Sequence of chain 3.A:
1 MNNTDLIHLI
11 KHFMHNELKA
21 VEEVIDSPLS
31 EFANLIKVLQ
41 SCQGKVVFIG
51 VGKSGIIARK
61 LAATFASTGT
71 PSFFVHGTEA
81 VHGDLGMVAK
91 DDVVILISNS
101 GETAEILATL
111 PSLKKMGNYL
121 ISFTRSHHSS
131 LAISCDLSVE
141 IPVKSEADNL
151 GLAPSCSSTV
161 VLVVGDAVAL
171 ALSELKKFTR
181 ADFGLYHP

A protein and the small-molecule ligand that binds it are described below.
Small molecule (SMILES): O=P(O)(O)OC[C@@H](O)[C@@H](O)[C@H](O)CO

Sequence of chain 4.A:
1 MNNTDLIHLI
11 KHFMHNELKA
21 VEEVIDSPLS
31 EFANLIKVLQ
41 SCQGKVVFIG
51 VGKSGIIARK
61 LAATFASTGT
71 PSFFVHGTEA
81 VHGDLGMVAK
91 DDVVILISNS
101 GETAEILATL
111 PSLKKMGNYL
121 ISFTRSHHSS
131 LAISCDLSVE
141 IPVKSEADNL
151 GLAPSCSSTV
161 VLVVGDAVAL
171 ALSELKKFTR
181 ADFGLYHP

Sequence of chain 2.A:
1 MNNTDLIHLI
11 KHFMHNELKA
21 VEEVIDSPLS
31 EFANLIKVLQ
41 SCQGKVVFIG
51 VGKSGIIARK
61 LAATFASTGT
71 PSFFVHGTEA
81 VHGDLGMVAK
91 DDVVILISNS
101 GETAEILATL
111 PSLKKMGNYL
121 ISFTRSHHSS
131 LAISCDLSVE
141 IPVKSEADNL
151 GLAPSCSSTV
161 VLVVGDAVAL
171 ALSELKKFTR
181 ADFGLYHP

Binding-site contacts:
Ligand atom O3 contacts residue LYS53 of chain 3.A at 3.0 Å (salt-bridge).
Ligand atom P contacts residue SER100 of chain 3.A at 4.2 Å.
Ligand atom O4 contacts residue HIS82 of chain 4.A at 2.7 Å (h-bond).
Ligand atom C5 contacts residue THR103 of chain 3.A at 4.1 Å.
Ligand atom O1 contacts residue HIS187 of chain 2.A at 4.2 Å.
Ligand atom O3 contacts residue SER54 of chain 3.A at 3.4 Å (h-bond).
Ligand atom C1 contacts residue HIS187 of chain 2.A at 4.0 Å.
Ligand atom C4 contacts residue GLY52 of chain 3.A at 4.1 Å.
Ligand atom C4 contacts residue HIS82 of chain 4.A at 3.3 Å.
Ligand atom C1 contacts residue HIS82 of chain 4.A at 3.6 Å.
Ligand atom C2 contacts residue HIS82 of chain 4.A at 3.8 Å.
Ligand atom O3P contacts residue SER98 of chain 3.A at 3.0 Å (h-bond).
Ligand atom O3 contacts residue PRO154 of chain 3.A at 3.9 Å.
Ligand atom O1 contacts residue PRO154 of chain 3.A at 3.2 Å.
Ligand atom P contacts residue ASN99 of chain 3.A at 3.4 Å.
Ligand atom O1P contacts residue SER54 of chain 3.A at 2.6 Å (h-bond).
Ligand atom P contacts residue SER98 of chain 3.A at 3.7 Å.
Ligand atom O2 contacts residue GLY52 of chain 3.A at 3.4 Å.
Ligand atom O3 contacts residue GLY52 of chain 3.A at 3.9 Å.
Ligand atom O1P contacts residue ASN99 of chain 3.A at 2.8 Å (h-bond).
Ligand atom O2P contacts residue THR103 of chain 3.A at 3.2 Å (h-bond).
Ligand atom O3P contacts residue THR103 of chain 3.A at 2.4 Å (h-bond).
Ligand atom O3P contacts residue ASN99 of chain 3.A at 3.9 Å.
Ligand atom O2 contacts residue LYS53 of chain 3.A at 2.6 Å (salt-bridge).
Ligand atom O2P contacts residue ASN99 of chain 3.A at 3.4 Å (h-bond).
Ligand atom O2P contacts residue SER98 of chain 3.A at 3.6 Å (h-bond).
Ligand atom O3 contacts residue VAL51 of chain 3.A at 4.1 Å.
Ligand atom C3 contacts residue LYS53 of chain 3.A at 3.8 Å.
Ligand atom C5 contacts residue VAL51 of chain 3.A at 3.9 Å (hydrophobic).
Ligand atom C5 contacts residue HIS82 of chain 4.A at 4.1 Å.
Ligand atom O1P contacts residue SER98 of chain 3.A at 3.7 Å.
Ligand atom C2 contacts residue LYS53 of chain 3.A at 3.6 Å.
Ligand atom O2 contacts residue HIS82 of chain 4.A at 3.6 Å (h-bond).
Ligand atom C2 contacts residue GLY52 of chain 3.A at 3.9 Å.
Ligand atom C3 contacts residue PRO154 of chain 3.A at 4.0 Å (hydrophobic).
Ligand atom P contacts residue SER54 of chain 3.A at 4.0 Å.
Ligand atom O5 contacts residue THR103 of chain 3.A at 3.6 Å.
Ligand atom O2P contacts residue SER100 of chain 3.A at 2.9 Å (h-bond).
Ligand atom P contacts residue THR103 of chain 3.A at 3.1 Å.
Ligand atom C1 contacts residue PRO154 of chain 3.A at 4.1 Å (hydrophobic).